A small-molecule ligand and the protein it binds are described below.
Small molecule (SMILES): C[C@@H](O)[C@H](NC(=O)c1ccc(-c2ccccc2)cc1)C(=O)NO

Binding-site contacts:
Ligand atom N2 contacts residue GLU80 of chain 1.A at 3.1 Å (salt-bridge).
Ligand atom O3 contacts residue ASP244 of chain 1.A at 3.1 Å (salt-bridge).
Ligand atom O3 contacts residue HIS267 of chain 1.A at 3.1 Å (h-bond).
Ligand atom C12 contacts residue ILE200 of chain 1.A at 3.6 Å (hydrophobic).
Ligand atom C11 contacts residue ARG204 of chain 1.A at 3.6 Å.
Ligand atom C9 contacts residue ALA217 of chain 1.A at 3.7 Å (hydrophobic).
Ligand atom C13 contacts residue ALA209 of chain 1.A at 3.6 Å (hydrophobic).
Ligand atom C14 contacts residue THR193 of chain 1.A at 3.7 Å.
Ligand atom C10 contacts residue SER213 of chain 1.A at 3.6 Å.
Ligand atom N2 contacts residue ZN1 of chain 1.E at 3.0 Å.
Ligand atom C15 contacts residue ZN1 of chain 1.E at 2.8 Å.
Ligand atom N2 contacts residue ASP244 of chain 1.A at 3.5 Å (salt-bridge).
Ligand atom C11 contacts residue GLY212 of chain 1.A at 3.3 Å.
Ligand atom C15 contacts residue ASP244 of chain 1.A at 3.4 Å.
Ligand atom O2 contacts residue HIS81 of chain 1.A at 3.6 Å (h-bond).
Ligand atom N2 contacts residue HIS267 of chain 1.A at 2.7 Å (h-bond).
Ligand atom C2 contacts residue GOL1 of chain 1.H at 3.7 Å.
Ligand atom C11 contacts residue SER213 of chain 1.A at 3.7 Å.
Ligand atom O4 contacts residue LYS241 of chain 1.A at 3.6 Å (salt-bridge).
Ligand atom C1 contacts residue GOL1 of chain 1.H at 3.5 Å.
Ligand atom C3 contacts residue THR193 of chain 1.A at 3.4 Å.
Ligand atom C3 contacts residue PHE194 of chain 1.A at 3.4 Å (hydrophobic).
Ligand atom C9 contacts residue ILE200 of chain 1.A at 3.6 Å (hydrophobic).
Ligand atom O2 contacts residue HIS240 of chain 1.A at 2.9 Å (h-bond).
Ligand atom O2 contacts residue ZN1 of chain 1.E at 2.0 Å.
Ligand atom C17 contacts residue PHE194 of chain 1.A at 3.7 Å (hydrophobic).
Ligand atom O3 contacts residue GLU80 of chain 1.A at 2.4 Å (salt-bridge).
Ligand atom C15 contacts residue THR193 of chain 1.A at 3.4 Å.
Ligand atom C14 contacts residue MET65 of chain 1.A at 3.6 Å (hydrophobic).
Ligand atom C10 contacts residue GLY212 of chain 1.A at 3.7 Å.
Ligand atom C10 contacts residue ILE200 of chain 1.A at 3.7 Å (hydrophobic).
Ligand atom O2 contacts residue THR193 of chain 1.A at 2.6 Å (h-bond).
Ligand atom O1 contacts residue GOL1 of chain 1.H at 3.3 Å.
Ligand atom N2 contacts residue MET65 of chain 1.A at 3.2 Å (h-bond).
Ligand atom N1 contacts residue THR193 of chain 1.A at 3.0 Å (h-bond).
Ligand atom O3 contacts residue HIS81 of chain 1.A at 3.2 Å (h-bond).
Ligand atom C17 contacts residue THR193 of chain 1.A at 3.6 Å.
Ligand atom O2 contacts residue ASP244 of chain 1.A at 3.3 Å (salt-bridge).
Ligand atom O3 contacts residue ZN1 of chain 1.E at 2.2 Å.
Ligand atom O4 contacts residue ASP244 of chain 1.A at 3.3 Å (salt-bridge).

Sequence of chain 1.A:
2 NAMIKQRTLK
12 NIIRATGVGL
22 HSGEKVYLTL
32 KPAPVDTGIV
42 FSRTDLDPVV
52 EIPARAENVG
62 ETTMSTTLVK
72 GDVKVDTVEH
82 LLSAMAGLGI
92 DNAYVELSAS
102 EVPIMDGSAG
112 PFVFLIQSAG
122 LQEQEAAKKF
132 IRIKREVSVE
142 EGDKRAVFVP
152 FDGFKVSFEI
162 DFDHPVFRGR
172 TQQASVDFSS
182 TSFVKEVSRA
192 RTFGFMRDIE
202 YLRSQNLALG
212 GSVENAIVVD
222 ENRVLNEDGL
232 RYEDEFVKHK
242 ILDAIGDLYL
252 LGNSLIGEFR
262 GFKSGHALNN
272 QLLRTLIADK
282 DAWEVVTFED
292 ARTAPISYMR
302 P